Sequence of chain 1.B:
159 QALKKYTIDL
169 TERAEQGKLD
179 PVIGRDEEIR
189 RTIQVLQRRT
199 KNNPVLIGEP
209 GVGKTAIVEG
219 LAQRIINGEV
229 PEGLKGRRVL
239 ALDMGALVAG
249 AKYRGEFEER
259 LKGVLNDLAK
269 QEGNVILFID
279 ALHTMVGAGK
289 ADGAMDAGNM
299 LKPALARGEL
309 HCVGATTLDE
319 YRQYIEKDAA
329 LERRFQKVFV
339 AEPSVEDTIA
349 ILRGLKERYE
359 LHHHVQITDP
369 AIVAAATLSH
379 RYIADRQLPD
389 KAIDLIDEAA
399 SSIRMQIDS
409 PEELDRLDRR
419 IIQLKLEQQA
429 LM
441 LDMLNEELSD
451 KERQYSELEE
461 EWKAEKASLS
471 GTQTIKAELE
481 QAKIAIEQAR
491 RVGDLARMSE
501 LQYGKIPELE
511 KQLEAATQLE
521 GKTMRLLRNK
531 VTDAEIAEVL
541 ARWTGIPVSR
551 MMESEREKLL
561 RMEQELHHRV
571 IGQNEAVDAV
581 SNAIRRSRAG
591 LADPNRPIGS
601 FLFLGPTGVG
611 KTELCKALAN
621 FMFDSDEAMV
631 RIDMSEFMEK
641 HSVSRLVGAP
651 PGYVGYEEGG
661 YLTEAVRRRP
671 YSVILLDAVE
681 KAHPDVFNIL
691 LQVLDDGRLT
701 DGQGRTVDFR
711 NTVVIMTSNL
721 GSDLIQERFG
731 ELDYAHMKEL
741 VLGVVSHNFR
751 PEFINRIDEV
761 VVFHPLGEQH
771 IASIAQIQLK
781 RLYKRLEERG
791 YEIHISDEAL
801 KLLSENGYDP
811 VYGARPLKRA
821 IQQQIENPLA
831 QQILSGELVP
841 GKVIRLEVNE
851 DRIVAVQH

Binding-site contacts:
Ligand atom N6 contacts residue ILE349 of chain 1.C at 3.5 Å.
Ligand atom N3 contacts residue LEU353 of chain 1.C at 3.4 Å.
Ligand atom O3G contacts residue LYS212 of chain 1.C at 3.1 Å.
Ligand atom O2G contacts residue ARG332 of chain 1.B at 3.6 Å.
Ligand atom C4 contacts residue ALA214 of chain 1.C at 3.6 Å (hydrophobic).
Ligand atom C8 contacts residue GLY211 of chain 1.C at 3.5 Å.
Ligand atom O2A contacts residue GLY211 of chain 1.C at 3.2 Å.
Ligand atom O2B contacts residue GLY209 of chain 1.C at 3.2 Å.
Ligand atom PB contacts residue GLY209 of chain 1.C at 3.6 Å.
Ligand atom N1 contacts residue ILE349 of chain 1.C at 3.7 Å.
Ligand atom O3A contacts residue ARG331 of chain 1.B at 3.3 Å (salt-bridge).
Ligand atom C5 contacts residue ALA214 of chain 1.C at 3.6 Å (hydrophobic).
Ligand atom N1 contacts residue VAL180 of chain 1.C at 3.5 Å.
Ligand atom PB contacts residue LYS212 of chain 1.C at 3.2 Å.
Ligand atom O2A contacts residue LYS212 of chain 1.C at 3.0 Å (salt-bridge).
Ligand atom PG contacts residue ARG331 of chain 1.B at 3.4 Å.
Ligand atom C8 contacts residue PRO387 of chain 1.C at 3.5 Å (hydrophobic).
Ligand atom O2B contacts residue GLY211 of chain 1.C at 2.6 Å (h-bond).
Ligand atom O2B contacts residue LYS212 of chain 1.C at 2.7 Å (salt-bridge).
Ligand atom N6 contacts residue ILE181 of chain 1.C at 3.6 Å (h-bond).
Ligand atom S1G contacts residue ARG332 of chain 1.B at 2.7 Å (salt-bridge).
Ligand atom O1B contacts residue THR213 of chain 1.C at 3.0 Å (h-bond).
Ligand atom O1B contacts residue LYS212 of chain 1.C at 3.3 Å.
Ligand atom PA contacts residue THR213 of chain 1.C at 3.5 Å.
Ligand atom S1G contacts residue ARG331 of chain 1.B at 2.9 Å (salt-bridge).
Ligand atom C6 contacts residue ILE349 of chain 1.C at 3.6 Å (hydrophobic).
Ligand atom O1A contacts residue THR213 of chain 1.C at 2.8 Å (h-bond).
Ligand atom O3B contacts residue ARG331 of chain 1.B at 3.1 Å (salt-bridge).
Ligand atom O2A contacts residue ALA214 of chain 1.C at 3.3 Å (h-bond).
Ligand atom O2' contacts residue LEU353 of chain 1.C at 3.6 Å.
Ligand atom O3B contacts residue GLY209 of chain 1.C at 3.1 Å (h-bond).
Ligand atom O2A contacts residue THR213 of chain 1.C at 2.7 Å (h-bond).
Ligand atom O2G contacts residue ARG331 of chain 1.B at 3.7 Å.
Ligand atom O3B contacts residue LYS212 of chain 1.C at 2.5 Å (salt-bridge).
Ligand atom C2 contacts residue PRO179 of chain 1.C at 3.1 Å (hydrophobic).
Ligand atom PG contacts residue LYS212 of chain 1.C at 3.4 Å.
Ligand atom N7 contacts residue GLY211 of chain 1.C at 3.7 Å.
Ligand atom O2B contacts residue VAL210 of chain 1.C at 3.1 Å (h-bond).
Ligand atom N1 contacts residue PRO179 of chain 1.C at 3.1 Å (h-bond).
Ligand atom C5' contacts residue GLY211 of chain 1.C at 3.6 Å.

The protein below binds the small molecule below.
Small molecule (SMILES): Nc1ncnc2c1ncn2[C@@H]1O[C@H](COP(=O)(O)OP(=O)(O)OP(O)(O)=S)[C@@H](O)[C@H]1O

Sequence of chain 1.C:
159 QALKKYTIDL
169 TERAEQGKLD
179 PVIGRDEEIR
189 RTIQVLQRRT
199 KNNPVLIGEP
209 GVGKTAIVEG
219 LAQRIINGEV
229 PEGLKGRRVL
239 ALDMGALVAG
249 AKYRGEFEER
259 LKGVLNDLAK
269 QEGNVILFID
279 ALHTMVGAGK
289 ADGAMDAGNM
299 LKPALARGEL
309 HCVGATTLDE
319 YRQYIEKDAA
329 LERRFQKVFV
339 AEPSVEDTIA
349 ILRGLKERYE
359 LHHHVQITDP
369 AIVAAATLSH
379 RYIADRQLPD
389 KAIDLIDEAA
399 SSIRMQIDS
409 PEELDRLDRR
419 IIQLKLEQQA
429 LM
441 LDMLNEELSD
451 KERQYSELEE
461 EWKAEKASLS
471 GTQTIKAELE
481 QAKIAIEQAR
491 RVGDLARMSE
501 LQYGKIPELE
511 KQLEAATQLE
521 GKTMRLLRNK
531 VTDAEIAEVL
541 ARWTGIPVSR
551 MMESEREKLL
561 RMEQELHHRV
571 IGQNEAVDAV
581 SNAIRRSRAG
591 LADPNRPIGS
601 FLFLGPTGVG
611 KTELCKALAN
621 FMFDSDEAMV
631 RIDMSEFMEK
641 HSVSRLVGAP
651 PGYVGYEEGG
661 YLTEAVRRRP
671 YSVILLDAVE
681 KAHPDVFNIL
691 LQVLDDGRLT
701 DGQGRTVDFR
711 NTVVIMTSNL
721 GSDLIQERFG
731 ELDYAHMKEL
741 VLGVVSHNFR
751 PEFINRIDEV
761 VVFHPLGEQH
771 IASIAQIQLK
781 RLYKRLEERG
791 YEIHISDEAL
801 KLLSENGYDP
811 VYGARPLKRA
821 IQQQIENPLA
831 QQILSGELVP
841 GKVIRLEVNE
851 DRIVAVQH